Binding-site contacts:
Ligand atom CB contacts residue ASN180 of chain 1.A at 3.6 Å.
Ligand atom N contacts residue ASN180 of chain 1.A at 2.9 Å (h-bond).
Ligand atom CG contacts residue ASN231 of chain 1.A at 3.6 Å.
Ligand atom NE2 contacts residue GLU187 of chain 1.A at 3.7 Å.
Ligand atom CE1 contacts residue TRP235 of chain 1.A at 3.4 Å (hydrophobic).
Ligand atom O contacts residue VAL183 of chain 1.A at 3.4 Å.
Ligand atom P contacts residue ARG134 of chain 1.A at 3.8 Å.
Ligand atom O3P contacts residue TYR135 of chain 1.A at 2.7 Å (h-bond).
Ligand atom O contacts residue ASN231 of chain 1.A at 3.0 Å (h-bond).
Ligand atom O2P contacts residue TYR135 of chain 1.A at 3.8 Å.
Ligand atom O3P contacts residue ARG134 of chain 1.A at 2.7 Å (salt-bridge).
Ligand atom OD2 contacts residue GLY176 of chain 1.A at 3.9 Å.
Ligand atom C contacts residue ASN231 of chain 1.A at 4.0 Å.
Ligand atom NZ contacts residue ASP230 of chain 1.A at 3.1 Å (salt-bridge).
Ligand atom C contacts residue LEU179 of chain 1.A at 3.6 Å (hydrophobic).
Ligand atom O contacts residue LEU227 of chain 1.A at 3.9 Å.
Ligand atom CA contacts residue ASN180 of chain 1.A at 3.8 Å.
Ligand atom P contacts residue TYR135 of chain 1.A at 3.8 Å.
Ligand atom CA contacts residue ASN180 of chain 1.A at 3.5 Å.
Ligand atom O1P contacts residue ARG61 of chain 1.A at 3.0 Å (salt-bridge).
Ligand atom CG contacts residue GLY176 of chain 1.A at 3.7 Å.
Ligand atom CA contacts residue ASN231 of chain 1.A at 3.8 Å.
Ligand atom P contacts residue ARG61 of chain 1.A at 3.8 Å.
Ligand atom O2P contacts residue ARG61 of chain 1.A at 2.8 Å (salt-bridge).
Ligand atom C contacts residue ASN180 of chain 1.A at 3.7 Å.
Ligand atom NE contacts residue ARG65 of chain 1.A at 3.9 Å.
Ligand atom CE1 contacts residue TYR186 of chain 1.A at 3.6 Å (hydrophobic).
Ligand atom CB contacts residue LEU227 of chain 1.A at 3.8 Å (hydrophobic).
Ligand atom O1P contacts residue ARG134 of chain 1.A at 2.8 Å (salt-bridge).
Ligand atom N contacts residue LEU179 of chain 1.A at 3.5 Å.
Ligand atom CA contacts residue LEU179 of chain 1.A at 3.8 Å (hydrophobic).
Ligand atom CB contacts residue ASN231 of chain 1.A at 3.9 Å.
Ligand atom CD2 contacts residue GLU187 of chain 1.A at 3.1 Å.
Ligand atom CB contacts residue ASN180 of chain 1.A at 3.4 Å.
Ligand atom OD1 contacts residue ILE224 of chain 1.A at 3.9 Å.
Ligand atom CB contacts residue ASN231 of chain 1.A at 3.6 Å.
Ligand atom O contacts residue LEU179 of chain 1.A at 3.5 Å.
Ligand atom ND1 contacts residue TRP235 of chain 1.A at 3.2 Å (h-bond).
Ligand atom OD1 contacts residue GLY176 of chain 1.A at 3.9 Å.
Ligand atom N contacts residue ASN231 of chain 1.A at 3.0 Å (h-bond).

Sequence of chain 1.A:
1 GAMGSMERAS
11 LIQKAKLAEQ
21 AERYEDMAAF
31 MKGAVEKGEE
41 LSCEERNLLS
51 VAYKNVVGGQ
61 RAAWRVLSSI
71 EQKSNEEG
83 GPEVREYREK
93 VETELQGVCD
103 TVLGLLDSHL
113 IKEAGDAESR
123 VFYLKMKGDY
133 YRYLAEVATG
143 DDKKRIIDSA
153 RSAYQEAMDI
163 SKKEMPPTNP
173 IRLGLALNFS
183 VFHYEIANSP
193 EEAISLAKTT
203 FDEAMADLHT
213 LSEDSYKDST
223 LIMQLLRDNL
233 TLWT

A small-molecule ligand and the protein it binds are described below.
Small molecule (SMILES): NC(=[NH2+])NCCC[C@H](N)C(=O)N[C@@H](Cc1c[nH]cn1)C(=O)N[C@@H](CCCC[NH3+])C(=O)N[C@@H](COP(=O)(O)O)C(=O)N[C@@H](CC(=O)O)C(=O)N[C@H](C=O)CO